Sequence of chain 1.C:
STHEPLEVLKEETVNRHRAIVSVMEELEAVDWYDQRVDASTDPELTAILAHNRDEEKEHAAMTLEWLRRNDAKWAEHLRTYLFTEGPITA

Binding-site contacts:
Ligand atom CA contacts residue GLU32 of chain 1.C at 4.3 Å.
Ligand atom O2 contacts residue GLU31 of chain 1.C at 4.0 Å.
Ligand atom O contacts residue ALA35 of chain 1.C at 4.1 Å.
Ligand atom OXT contacts residue ALA35 of chain 1.C at 3.6 Å.
Ligand atom OXT contacts residue GLU32 of chain 1.B at 3.7 Å.
Ligand atom C contacts residue ALA35 of chain 1.C at 3.6 Å (hydrophobic).
Ligand atom O contacts residue ALA35 of chain 1.B at 4.0 Å.
Ligand atom C contacts residue ALA35 of chain 1.B at 3.7 Å (hydrophobic).
Ligand atom O2 contacts residue GLU32 of chain 1.C at 3.2 Å (salt-bridge).
Ligand atom O contacts residue GLU32 of chain 1.C at 3.8 Å.
Ligand atom O2 contacts residue FE1 of chain 1.KA at 3.3 Å.
Ligand atom CA contacts residue GLU62 of chain 1.B at 4.3 Å.
Ligand atom O2 contacts residue TYR39 of chain 1.B at 4.2 Å.
Ligand atom CA contacts residue ALA35 of chain 1.C at 3.8 Å (hydrophobic).
Ligand atom C contacts residue GLU31 of chain 1.B at 4.3 Å.
Ligand atom CA contacts residue ALA35 of chain 1.B at 3.6 Å (hydrophobic).
Ligand atom OXT contacts residue GLU62 of chain 1.C at 3.9 Å.
Ligand atom OXT contacts residue ALA35 of chain 1.B at 4.2 Å.
Ligand atom O contacts residue FE1 of chain 1.KA at 2.6 Å.
Ligand atom O contacts residue GLU62 of chain 1.B at 2.9 Å (salt-bridge).
Ligand atom O2 contacts residue ALA35 of chain 1.B at 3.5 Å.
Ligand atom C contacts residue GLU62 of chain 1.C at 3.9 Å.
Ligand atom CA contacts residue FE1 of chain 1.KA at 4.1 Å.
Ligand atom CA contacts residue GLU31 of chain 1.C at 3.5 Å.
Ligand atom C contacts residue GLU62 of chain 1.B at 4.0 Å.
Ligand atom O contacts residue FE1 of chain 1.IA at 2.5 Å.
Ligand atom O contacts residue GLU32 of chain 1.B at 3.7 Å.
Ligand atom C contacts residue FE1 of chain 1.IA at 3.4 Å.
Ligand atom O contacts residue GLU62 of chain 1.C at 3.0 Å (salt-bridge).
Ligand atom C contacts residue FE1 of chain 1.KA at 3.7 Å.
Ligand atom C contacts residue GLU32 of chain 1.C at 4.5 Å.
Ligand atom OXT contacts residue FE1 of chain 1.IA at 3.5 Å.
Ligand atom OXT contacts residue GLU31 of chain 1.B at 3.6 Å.
Ligand atom C contacts residue GLU32 of chain 1.B at 4.1 Å.
Ligand atom O2 contacts residue GLU62 of chain 1.B at 3.4 Å (salt-bridge).

A small-molecule ligand and the protein it binds are described below.
Small molecule (SMILES): O=C(O)CO

Sequence of chain 1.B:
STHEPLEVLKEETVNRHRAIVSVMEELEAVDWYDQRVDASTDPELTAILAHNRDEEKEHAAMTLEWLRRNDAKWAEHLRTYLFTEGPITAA